This protein binds this small molecule.
Small molecule (SMILES): Fc1ccc(-c2ncn(C3CCCCC3)c2-c2ccnc3[nH]ccc23)cc1

Binding-site contacts:
Ligand atom C5 contacts residue ILE25 of chain 1.A at 3.5 Å (hydrophobic).
Ligand atom N3 contacts residue ALA38 of chain 1.A at 3.5 Å.
Ligand atom N3 contacts residue LEU86 of chain 1.A at 4.0 Å.
Ligand atom C14 contacts residue ILE150 of chain 1.A at 4.0 Å (hydrophobic).
Ligand atom C3 contacts residue MET84 of chain 1.A at 3.8 Å (hydrophobic).
Ligand atom C20 contacts residue ALA38 of chain 1.A at 3.8 Å (hydrophobic).
Ligand atom C4 contacts residue ILE25 of chain 1.A at 3.7 Å (hydrophobic).
Ligand atom C17 contacts residue ALA38 of chain 1.A at 3.5 Å (hydrophobic).
Ligand atom C2 contacts residue TYR58 of chain 1.A at 3.9 Å (hydrophobic).
Ligand atom N2 contacts residue LEU87 of chain 1.A at 3.3 Å.
Ligand atom N2 contacts residue GLU85 of chain 1.A at 3.1 Å (salt-bridge).
Ligand atom C6 contacts residue ILE25 of chain 1.A at 3.4 Å (hydrophobic).
Ligand atom C15 contacts residue ILE25 of chain 1.A at 4.0 Å (hydrophobic).
Ligand atom N contacts residue ILE25 of chain 1.A at 4.0 Å.
Ligand atom C18 contacts residue LEU87 of chain 1.A at 3.6 Å (hydrophobic).
Ligand atom C7 contacts residue ILE25 of chain 1.A at 3.7 Å (hydrophobic).
Ligand atom C20 contacts residue LEU87 of chain 1.A at 3.8 Å (hydrophobic).
Ligand atom C17 contacts residue LEU87 of chain 1.A at 3.7 Å (hydrophobic).
Ligand atom N2 contacts residue ALA38 of chain 1.A at 3.9 Å.
Ligand atom F contacts residue LYS40 of chain 1.A at 4.0 Å.
Ligand atom C18 contacts residue MET84 of chain 1.A at 3.7 Å (hydrophobic).
Ligand atom C18 contacts residue GLU85 of chain 1.A at 3.9 Å.
Ligand atom C21 contacts residue ILE25 of chain 1.A at 3.8 Å (hydrophobic).
Ligand atom C1 contacts residue MET84 of chain 1.A at 4.0 Å (hydrophobic).
Ligand atom F contacts residue MET84 of chain 1.A at 2.9 Å.
Ligand atom C3 contacts residue ALA38 of chain 1.A at 3.8 Å (hydrophobic).
Ligand atom C18 contacts residue PRO68 of chain 1.A at 3.9 Å (hydrophobic).
Ligand atom C13 contacts residue ILE17 of chain 1.A at 3.9 Å (hydrophobic).
Ligand atom C3 contacts residue LYS40 of chain 1.A at 3.9 Å.
Ligand atom C4 contacts residue ALA38 of chain 1.A at 3.8 Å (hydrophobic).
Ligand atom C contacts residue LYS40 of chain 1.A at 3.8 Å.
Ligand atom C1 contacts residue MET82 of chain 1.A at 4.0 Å (hydrophobic).
Ligand atom C16 contacts residue ALA38 of chain 1.A at 3.9 Å (hydrophobic).
Ligand atom N1 contacts residue ILE25 of chain 1.A at 3.1 Å.
Ligand atom N3 contacts residue LEU87 of chain 1.A at 3.1 Å (h-bond).
Ligand atom C9 contacts residue ILE150 of chain 1.A at 3.9 Å (hydrophobic).
Ligand atom F contacts residue MET82 of chain 1.A at 3.4 Å.
Ligand atom C14 contacts residue ILE25 of chain 1.A at 3.6 Å (hydrophobic).
Ligand atom C contacts residue MET84 of chain 1.A at 3.3 Å (hydrophobic).
Ligand atom C12 contacts residue ILE17 of chain 1.A at 3.6 Å (hydrophobic).

Sequence of chain 1.A:
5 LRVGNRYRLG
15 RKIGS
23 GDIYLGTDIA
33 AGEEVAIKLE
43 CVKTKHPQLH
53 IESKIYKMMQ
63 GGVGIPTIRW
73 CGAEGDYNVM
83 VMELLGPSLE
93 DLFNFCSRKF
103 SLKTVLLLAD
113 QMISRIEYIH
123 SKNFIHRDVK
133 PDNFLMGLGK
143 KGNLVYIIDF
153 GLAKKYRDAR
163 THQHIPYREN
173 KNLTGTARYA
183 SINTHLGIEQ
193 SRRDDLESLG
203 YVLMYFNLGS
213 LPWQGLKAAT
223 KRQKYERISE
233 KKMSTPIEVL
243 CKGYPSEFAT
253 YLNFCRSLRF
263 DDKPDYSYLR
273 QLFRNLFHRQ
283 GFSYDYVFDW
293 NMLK